Binding-site contacts:
Ligand atom C3 contacts residue ASN173 of chain 1.A at 3.8 Å.
Ligand atom C1 contacts residue TYR146 of chain 1.A at 4.1 Å (hydrophobic).
Ligand atom O6 contacts residue TRP77 of chain 1.A at 3.1 Å (h-bond).
Ligand atom O7 contacts residue ASN173 of chain 1.A at 4.1 Å.
Ligand atom C4 contacts residue TRP77 of chain 1.A at 4.1 Å (hydrophobic).
Ligand atom O3 contacts residue TRP77 of chain 1.A at 4.1 Å.
Ligand atom O5 contacts residue TRP77 of chain 1.A at 3.9 Å.
Ligand atom C4 contacts residue ASN173 of chain 1.A at 4.2 Å.
Ligand atom O4 contacts residue TRP77 of chain 1.A at 4.4 Å.
Ligand atom C2 contacts residue TRP77 of chain 1.A at 3.8 Å (hydrophobic).
Ligand atom C1 contacts residue GLU148 of chain 1.A at 3.8 Å.
Ligand atom C3 contacts residue TRP77 of chain 1.A at 4.4 Å (hydrophobic).
Ligand atom O5 contacts residue ASN173 of chain 1.A at 2.3 Å (h-bond).
Ligand atom C3 contacts residue GLU148 of chain 1.A at 4.2 Å.
Ligand atom O7 contacts residue TRP77 of chain 1.A at 4.2 Å.
Ligand atom C2 contacts residue GLU148 of chain 1.A at 3.7 Å.
Ligand atom C7 contacts residue LEU170 of chain 1.A at 4.0 Å (hydrophobic).
Ligand atom C5 contacts residue ASN173 of chain 1.A at 3.6 Å.
Ligand atom O7 contacts residue TYR76 of chain 1.A at 3.1 Å (h-bond).
Ligand atom C2 contacts residue ASN173 of chain 1.A at 2.5 Å.
Ligand atom N2 contacts residue ASN173 of chain 1.A at 2.9 Å (h-bond).
Ligand atom N2 contacts residue GLU148 of chain 1.A at 2.7 Å (salt-bridge).
Ligand atom C6 contacts residue TRP77 of chain 1.A at 4.1 Å (hydrophobic).
Ligand atom C1 contacts residue TRP77 of chain 1.A at 4.2 Å (hydrophobic).
Ligand atom C7 contacts residue TYR76 of chain 1.A at 4.0 Å (hydrophobic).
Ligand atom O4 contacts residue TRP77 of chain 1.A at 4.2 Å.
Ligand atom C8 contacts residue GLU148 of chain 1.A at 3.3 Å.
Ligand atom C8 contacts residue TYR150 of chain 1.A at 3.7 Å (hydrophobic).
Ligand atom C5 contacts residue TRP77 of chain 1.A at 3.7 Å (hydrophobic).
Ligand atom O5 contacts residue TRP77 of chain 1.A at 4.3 Å.
Ligand atom C8 contacts residue LEU215 of chain 1.A at 3.4 Å (hydrophobic).
Ligand atom C7 contacts residue GLU148 of chain 1.A at 3.5 Å.
Ligand atom O7 contacts residue LEU170 of chain 1.A at 4.2 Å.
Ligand atom C1 contacts residue ASN173 of chain 1.A at 1.4 Å.
Ligand atom C8 contacts residue TYR76 of chain 1.A at 4.3 Å (hydrophobic).
Ligand atom C7 contacts residue LEU215 of chain 1.A at 3.8 Å (hydrophobic).
Ligand atom O7 contacts residue LEU215 of chain 1.A at 3.3 Å.
Ligand atom C7 contacts residue ASN173 of chain 1.A at 3.7 Å.
Ligand atom C8 contacts residue LEU170 of chain 1.A at 3.6 Å (hydrophobic).
Ligand atom C1 contacts residue TRP77 of chain 1.A at 4.0 Å (hydrophobic).

Sequence of chain 1.A:
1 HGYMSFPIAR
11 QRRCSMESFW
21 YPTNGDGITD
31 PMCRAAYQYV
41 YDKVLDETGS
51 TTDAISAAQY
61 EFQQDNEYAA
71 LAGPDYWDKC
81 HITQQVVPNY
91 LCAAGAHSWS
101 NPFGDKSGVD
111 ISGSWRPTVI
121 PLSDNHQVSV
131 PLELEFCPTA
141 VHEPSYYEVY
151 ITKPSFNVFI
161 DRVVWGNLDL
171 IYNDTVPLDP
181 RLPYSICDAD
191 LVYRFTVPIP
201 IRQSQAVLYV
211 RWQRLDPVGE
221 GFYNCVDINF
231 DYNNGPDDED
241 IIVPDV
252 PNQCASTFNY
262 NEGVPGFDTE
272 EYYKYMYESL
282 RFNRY

The small molecule below binds the protein below.
Small molecule (SMILES): CC(=O)N[C@H]1[C@H](O[C@H]2[C@H](O)[C@@H](NC(C)=O)CO[C@@H]2CO)O[C@H](CO)[C@@H](O[C@@H]2O[C@H](CO)[C@@H](O)[C@H](O)[C@@H]2O)[C@@H]1O